Sequence of chain 41.C:
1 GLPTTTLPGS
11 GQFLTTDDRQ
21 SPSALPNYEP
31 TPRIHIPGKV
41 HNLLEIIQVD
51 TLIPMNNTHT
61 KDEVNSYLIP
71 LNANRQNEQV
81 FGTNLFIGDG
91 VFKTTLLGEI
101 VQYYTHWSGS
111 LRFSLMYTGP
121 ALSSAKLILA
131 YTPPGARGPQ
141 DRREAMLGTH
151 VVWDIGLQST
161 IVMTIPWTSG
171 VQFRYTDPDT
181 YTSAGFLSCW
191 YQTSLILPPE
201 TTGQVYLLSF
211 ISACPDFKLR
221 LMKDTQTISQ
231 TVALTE

Sequence of chain 41.A:
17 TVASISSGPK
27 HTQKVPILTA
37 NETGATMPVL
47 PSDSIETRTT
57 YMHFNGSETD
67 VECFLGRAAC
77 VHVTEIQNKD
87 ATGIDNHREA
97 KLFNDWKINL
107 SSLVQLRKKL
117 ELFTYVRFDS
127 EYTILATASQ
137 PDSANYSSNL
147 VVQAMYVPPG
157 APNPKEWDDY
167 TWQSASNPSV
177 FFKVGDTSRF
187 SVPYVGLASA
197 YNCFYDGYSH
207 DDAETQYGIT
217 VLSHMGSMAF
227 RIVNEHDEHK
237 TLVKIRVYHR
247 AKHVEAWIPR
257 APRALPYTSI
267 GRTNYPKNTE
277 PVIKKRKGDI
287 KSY

Binding-site contacts:
Ligand atom C3 contacts residue PHE186 of chain 41.A at 3.8 Å (hydrophobic).
Ligand atom C5C contacts residue TYR128 of chain 41.A at 3.5 Å (hydrophobic).
Ligand atom O1B contacts residue ILE104 of chain 41.A at 3.9 Å.
Ligand atom C3C contacts residue VAL188 of chain 41.A at 3.3 Å (hydrophobic).
Ligand atom C5B contacts residue TYR197 of chain 41.A at 3.8 Å (hydrophobic).
Ligand atom C5C contacts residue ILE104 of chain 41.A at 3.8 Å (hydrophobic).
Ligand atom C6B contacts residue LEU106 of chain 41.A at 4.0 Å (hydrophobic).
Ligand atom C5 contacts residue PHE186 of chain 41.A at 3.5 Å (hydrophobic).
Ligand atom C3 contacts residue PRO174 of chain 41.A at 3.8 Å (hydrophobic).
Ligand atom C3C contacts residue TYR128 of chain 41.A at 3.9 Å (hydrophobic).
Ligand atom C5 contacts residue TYR152 of chain 41.A at 3.8 Å (hydrophobic).
Ligand atom C4 contacts residue PHE186 of chain 41.A at 3.6 Å (hydrophobic).
Ligand atom C1C contacts residue TYR152 of chain 41.A at 4.0 Å (hydrophobic).
Ligand atom N2 contacts residue ALA24 of chain 41.C at 3.4 Å.
Ligand atom C6B contacts residue TYR197 of chain 41.A at 3.7 Å (hydrophobic).
Ligand atom C5B contacts residue LEU106 of chain 41.A at 3.8 Å (hydrophobic).
Ligand atom C2C contacts residue TYR152 of chain 41.A at 4.0 Å (hydrophobic).
Ligand atom O1B contacts residue TYR128 of chain 41.A at 3.9 Å.
Ligand atom C4B contacts residue LEU106 of chain 41.A at 4.0 Å (hydrophobic).
Ligand atom C7C contacts residue TYR197 of chain 41.A at 3.8 Å (hydrophobic).
Ligand atom C4C contacts residue TYR152 of chain 41.A at 3.8 Å (hydrophobic).
Ligand atom C7C contacts residue TYR128 of chain 41.A at 3.6 Å (hydrophobic).
Ligand atom O1 contacts residue PHE186 of chain 41.A at 3.5 Å.
Ligand atom C7C contacts residue VAL191 of chain 41.A at 4.0 Å (hydrophobic).
Ligand atom O1 contacts residue ALA24 of chain 41.C at 3.6 Å.
Ligand atom C4C contacts residue ILE104 of chain 41.A at 3.9 Å (hydrophobic).
Ligand atom C4 contacts residue TYR152 of chain 41.A at 3.9 Å (hydrophobic).
Ligand atom C31 contacts residue ALA150 of chain 41.A at 3.1 Å (hydrophobic).
Ligand atom O1 contacts residue TYR152 of chain 41.A at 3.9 Å.
Ligand atom C2C contacts residue VAL188 of chain 41.A at 3.2 Å (hydrophobic).
Ligand atom N2 contacts residue PHE186 of chain 41.A at 3.7 Å.
Ligand atom C4 contacts residue MET224 of chain 41.A at 3.8 Å (hydrophobic).
Ligand atom O1 contacts residue VAL188 of chain 41.A at 3.8 Å.
Ligand atom C31 contacts residue PRO174 of chain 41.A at 3.4 Å (hydrophobic).
Ligand atom C4A contacts residue ASN198 of chain 41.A at 3.9 Å.
Ligand atom C31 contacts residue VAL176 of chain 41.A at 3.3 Å (hydrophobic).
Ligand atom CM1 contacts residue SER107 of chain 41.A at 3.9 Å.
Ligand atom C31 contacts residue SER175 of chain 41.A at 3.6 Å.
Ligand atom N2 contacts residue PRO174 of chain 41.A at 3.9 Å.
Ligand atom C6C contacts residue VAL191 of chain 41.A at 3.2 Å (hydrophobic).

The protein below binds the small molecule below.
Small molecule (SMILES): Cc1cc(CCCCCCCOc2ccc(C3=N[C@@H](C)CO3)cc2)on1